This protein binds this small molecule.
Small molecule (SMILES): C[C@H]1CCCC(=O)CCC/C=C/c2cc(O)cc(O)c2C(=O)O1

Binding-site contacts:
Ligand atom C5 contacts residue PRO128 of chain 1.A at 4.0 Å (hydrophobic).
Ligand atom O6P contacts residue LEU135 of chain 1.A at 3.8 Å.
Ligand atom C11 contacts residue LEU33 of chain 1.A at 3.5 Å (hydrophobic).
Ligand atom O12 contacts residue PHE183 of chain 1.A at 3.8 Å.
Ligand atom O12 contacts residue GLY32 of chain 1.A at 2.9 Å (h-bond).
Ligand atom O12 contacts residue SER103 of chain 1.A at 3.2 Å (h-bond).
Ligand atom C12 contacts residue GLY32 of chain 1.A at 4.0 Å.
Ligand atom C10 contacts residue ASP31 of chain 1.A at 4.0 Å.
Ligand atom C5P contacts residue VAL158 of chain 1.A at 4.0 Å (hydrophobic).
Ligand atom C9P contacts residue MET154 of chain 1.A at 3.7 Å (hydrophobic).
Ligand atom O2 contacts residue SER103 of chain 1.A at 3.1 Å.
Ligand atom C3 contacts residue ILE191 of chain 1.A at 3.8 Å (hydrophobic).
Ligand atom C11 contacts residue GLY32 of chain 1.A at 3.5 Å.
Ligand atom O10 contacts residue SER102 of chain 1.A at 2.5 Å (h-bond).
Ligand atom C8P contacts residue MET154 of chain 1.A at 3.5 Å (hydrophobic).
Ligand atom C10 contacts residue HIS242 of chain 1.A at 3.7 Å.
Ligand atom C1 contacts residue SER102 of chain 1.A at 2.9 Å.
Ligand atom C2 contacts residue PHE183 of chain 1.A at 3.7 Å (hydrophobic).
Ligand atom C9P contacts residue HIS242 of chain 1.A at 3.7 Å.
Ligand atom C10 contacts residue GLY32 of chain 1.A at 4.0 Å.
Ligand atom C1 contacts residue PHE183 of chain 1.A at 3.8 Å (hydrophobic).
Ligand atom C10 contacts residue SER102 of chain 1.A at 3.9 Å.
Ligand atom C12 contacts residue SER102 of chain 1.A at 2.4 Å.
Ligand atom C11 contacts residue ASP31 of chain 1.A at 3.9 Å.
Ligand atom O2 contacts residue ILE191 of chain 1.A at 4.1 Å.
Ligand atom O2 contacts residue TYR187 of chain 1.A at 3.6 Å.
Ligand atom C2 contacts residue SER102 of chain 1.A at 3.9 Å.
Ligand atom C6 contacts residue SER102 of chain 1.A at 3.3 Å.
Ligand atom O12 contacts residue SER102 of chain 1.A at 2.9 Å (h-bond).
Ligand atom C5 contacts residue LEU135 of chain 1.A at 4.0 Å (hydrophobic).
Ligand atom C12 contacts residue SER103 of chain 1.A at 3.9 Å.
Ligand atom C11 contacts residue PHE183 of chain 1.A at 3.4 Å (hydrophobic).
Ligand atom C1P contacts residue SER102 of chain 1.A at 3.3 Å.
Ligand atom C1P contacts residue HIS242 of chain 1.A at 3.9 Å.
Ligand atom O10 contacts residue HIS242 of chain 1.A at 3.1 Å (h-bond).
Ligand atom O4 contacts residue PRO188 of chain 1.A at 3.7 Å.
Ligand atom C12 contacts residue PHE183 of chain 1.A at 3.8 Å (hydrophobic).
Ligand atom O4 contacts residue PRO192 of chain 1.A at 3.2 Å.
Ligand atom O2 contacts residue PHE183 of chain 1.A at 3.5 Å.
Ligand atom C7P contacts residue MET154 of chain 1.A at 3.5 Å (hydrophobic).

Sequence of chain 1.A:
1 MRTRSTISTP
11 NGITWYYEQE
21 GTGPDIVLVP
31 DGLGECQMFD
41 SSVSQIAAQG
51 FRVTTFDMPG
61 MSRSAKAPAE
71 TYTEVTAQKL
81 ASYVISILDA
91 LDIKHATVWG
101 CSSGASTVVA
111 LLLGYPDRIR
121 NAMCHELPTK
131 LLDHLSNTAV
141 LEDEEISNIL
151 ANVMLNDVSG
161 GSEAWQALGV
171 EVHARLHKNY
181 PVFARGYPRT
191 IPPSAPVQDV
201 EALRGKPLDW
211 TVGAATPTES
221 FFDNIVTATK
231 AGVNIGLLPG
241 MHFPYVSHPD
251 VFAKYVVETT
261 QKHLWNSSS